Sequence of chain 1.MA:
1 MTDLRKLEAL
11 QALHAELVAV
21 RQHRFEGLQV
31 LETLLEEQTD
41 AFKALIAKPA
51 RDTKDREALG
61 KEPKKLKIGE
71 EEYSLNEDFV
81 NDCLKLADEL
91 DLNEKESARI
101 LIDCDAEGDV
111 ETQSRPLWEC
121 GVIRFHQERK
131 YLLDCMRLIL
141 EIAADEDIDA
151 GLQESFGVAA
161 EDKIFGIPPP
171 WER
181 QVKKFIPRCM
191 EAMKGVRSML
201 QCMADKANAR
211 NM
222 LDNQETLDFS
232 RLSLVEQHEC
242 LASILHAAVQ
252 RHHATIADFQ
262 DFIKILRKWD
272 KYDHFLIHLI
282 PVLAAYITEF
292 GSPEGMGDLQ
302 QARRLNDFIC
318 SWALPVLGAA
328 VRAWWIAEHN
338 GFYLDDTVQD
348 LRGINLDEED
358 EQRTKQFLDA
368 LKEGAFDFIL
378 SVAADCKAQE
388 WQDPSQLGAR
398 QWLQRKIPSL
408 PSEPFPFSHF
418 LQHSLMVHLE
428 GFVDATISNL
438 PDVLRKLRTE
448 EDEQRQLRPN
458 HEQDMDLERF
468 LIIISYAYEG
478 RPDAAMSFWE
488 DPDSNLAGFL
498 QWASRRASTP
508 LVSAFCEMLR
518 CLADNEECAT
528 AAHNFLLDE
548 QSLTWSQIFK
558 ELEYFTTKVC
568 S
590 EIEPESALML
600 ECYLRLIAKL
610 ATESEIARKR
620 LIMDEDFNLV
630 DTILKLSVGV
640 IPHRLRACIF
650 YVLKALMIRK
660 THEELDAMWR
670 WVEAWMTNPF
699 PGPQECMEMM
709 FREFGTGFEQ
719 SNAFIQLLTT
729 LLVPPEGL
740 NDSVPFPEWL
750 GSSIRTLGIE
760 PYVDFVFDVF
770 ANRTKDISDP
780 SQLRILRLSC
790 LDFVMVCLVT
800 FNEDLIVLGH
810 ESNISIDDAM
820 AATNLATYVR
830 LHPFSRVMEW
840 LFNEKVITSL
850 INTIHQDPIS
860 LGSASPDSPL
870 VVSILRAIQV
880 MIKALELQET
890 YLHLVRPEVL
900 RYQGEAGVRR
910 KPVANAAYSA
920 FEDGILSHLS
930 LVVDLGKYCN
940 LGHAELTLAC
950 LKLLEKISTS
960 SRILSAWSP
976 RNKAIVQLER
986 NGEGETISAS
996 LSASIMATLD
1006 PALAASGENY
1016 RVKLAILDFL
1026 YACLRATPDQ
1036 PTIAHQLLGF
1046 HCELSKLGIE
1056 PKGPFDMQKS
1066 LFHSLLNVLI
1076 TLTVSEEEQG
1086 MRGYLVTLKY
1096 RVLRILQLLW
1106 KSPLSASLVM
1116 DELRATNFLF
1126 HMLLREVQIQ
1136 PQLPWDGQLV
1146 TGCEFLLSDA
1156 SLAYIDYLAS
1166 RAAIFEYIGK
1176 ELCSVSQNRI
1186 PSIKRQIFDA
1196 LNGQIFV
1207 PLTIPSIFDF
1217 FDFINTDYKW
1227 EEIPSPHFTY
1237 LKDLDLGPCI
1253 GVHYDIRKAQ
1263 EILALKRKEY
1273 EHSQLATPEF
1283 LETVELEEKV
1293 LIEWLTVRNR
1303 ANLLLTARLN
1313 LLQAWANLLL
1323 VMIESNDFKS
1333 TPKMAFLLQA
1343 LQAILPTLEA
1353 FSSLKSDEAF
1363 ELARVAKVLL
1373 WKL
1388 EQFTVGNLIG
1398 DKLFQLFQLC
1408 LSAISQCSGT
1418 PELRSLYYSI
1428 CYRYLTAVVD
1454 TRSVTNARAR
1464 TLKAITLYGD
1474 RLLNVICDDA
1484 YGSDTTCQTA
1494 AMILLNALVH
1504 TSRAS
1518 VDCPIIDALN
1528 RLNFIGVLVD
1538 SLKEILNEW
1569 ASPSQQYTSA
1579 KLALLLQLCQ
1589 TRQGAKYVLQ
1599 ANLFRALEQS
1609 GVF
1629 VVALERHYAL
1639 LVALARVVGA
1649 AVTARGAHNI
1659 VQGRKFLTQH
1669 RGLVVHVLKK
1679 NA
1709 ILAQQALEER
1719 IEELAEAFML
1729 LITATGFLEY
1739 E

Binding-site contacts:
Ligand atom O contacts residue ARG442 of chain 1.MA at 4.3 Å.
Ligand atom CZ contacts residue PHE496 of chain 1.MA at 3.9 Å (hydrophobic).
Ligand atom CD1 contacts residue ILE434 of chain 1.MA at 4.1 Å (hydrophobic).
Ligand atom CG contacts residue PHE496 of chain 1.MA at 4.0 Å (hydrophobic).
Ligand atom CB contacts residue ASN492 of chain 1.MA at 3.8 Å.
Ligand atom N contacts residue ARG442 of chain 1.MA at 4.2 Å.
Ligand atom CD1 contacts residue PRO438 of chain 1.MA at 4.4 Å (hydrophobic).
Ligand atom CD1 contacts residue PHE496 of chain 1.MA at 3.7 Å (hydrophobic).
Ligand atom CE2 contacts residue PRO438 of chain 1.MA at 3.7 Å (hydrophobic).
Ligand atom C contacts residue ARG442 of chain 1.MA at 4.4 Å.
Ligand atom CE2 contacts residue ARG442 of chain 1.MA at 3.6 Å.
Ligand atom CD2 contacts residue PRO438 of chain 1.MA at 4.4 Å (hydrophobic).
Ligand atom CG contacts residue ASN492 of chain 1.MA at 4.3 Å.
Ligand atom CB contacts residue GLY495 of chain 1.MA at 3.9 Å.
Ligand atom CB contacts residue PHE496 of chain 1.MA at 3.9 Å (hydrophobic).
Ligand atom CE1 contacts residue ILE434 of chain 1.MA at 3.9 Å (hydrophobic).
Ligand atom CG contacts residue GLY495 of chain 1.MA at 4.4 Å.
Ligand atom CA contacts residue ARG442 of chain 1.MA at 3.6 Å.
Ligand atom CE1 contacts residue PHE496 of chain 1.MA at 3.6 Å (hydrophobic).
Ligand atom C contacts residue ASN492 of chain 1.MA at 4.0 Å.
Ligand atom CD1 contacts residue ASN492 of chain 1.MA at 3.9 Å.
Ligand atom O contacts residue ASN492 of chain 1.MA at 4.2 Å.
Ligand atom CE1 contacts residue PRO438 of chain 1.MA at 3.8 Å (hydrophobic).
Ligand atom CD2 contacts residue ARG442 of chain 1.MA at 3.5 Å.
Ligand atom N contacts residue SER491 of chain 1.MA at 4.1 Å.
Ligand atom O contacts residue PRO438 of chain 1.MA at 4.0 Å.
Ligand atom CA contacts residue ASN492 of chain 1.MA at 3.3 Å.
Ligand atom N contacts residue ASN492 of chain 1.MA at 3.3 Å (h-bond).
Ligand atom CZ contacts residue PRO438 of chain 1.MA at 3.4 Å (hydrophobic).

This small molecule binds to this protein.
Small molecule (SMILES): N[C@@H](Cc1ccccc1)C(=O)NCC=O